A small-molecule ligand and the protein it binds are described below.
Small molecule (SMILES): CCN(CC)S(=O)(=O)c1cc(Nc2nccc(-c3ccnc(-c4ccc(NC(=O)NC)cc4)c3)n2)ccc1Cl

Sequence of chain 1.A:
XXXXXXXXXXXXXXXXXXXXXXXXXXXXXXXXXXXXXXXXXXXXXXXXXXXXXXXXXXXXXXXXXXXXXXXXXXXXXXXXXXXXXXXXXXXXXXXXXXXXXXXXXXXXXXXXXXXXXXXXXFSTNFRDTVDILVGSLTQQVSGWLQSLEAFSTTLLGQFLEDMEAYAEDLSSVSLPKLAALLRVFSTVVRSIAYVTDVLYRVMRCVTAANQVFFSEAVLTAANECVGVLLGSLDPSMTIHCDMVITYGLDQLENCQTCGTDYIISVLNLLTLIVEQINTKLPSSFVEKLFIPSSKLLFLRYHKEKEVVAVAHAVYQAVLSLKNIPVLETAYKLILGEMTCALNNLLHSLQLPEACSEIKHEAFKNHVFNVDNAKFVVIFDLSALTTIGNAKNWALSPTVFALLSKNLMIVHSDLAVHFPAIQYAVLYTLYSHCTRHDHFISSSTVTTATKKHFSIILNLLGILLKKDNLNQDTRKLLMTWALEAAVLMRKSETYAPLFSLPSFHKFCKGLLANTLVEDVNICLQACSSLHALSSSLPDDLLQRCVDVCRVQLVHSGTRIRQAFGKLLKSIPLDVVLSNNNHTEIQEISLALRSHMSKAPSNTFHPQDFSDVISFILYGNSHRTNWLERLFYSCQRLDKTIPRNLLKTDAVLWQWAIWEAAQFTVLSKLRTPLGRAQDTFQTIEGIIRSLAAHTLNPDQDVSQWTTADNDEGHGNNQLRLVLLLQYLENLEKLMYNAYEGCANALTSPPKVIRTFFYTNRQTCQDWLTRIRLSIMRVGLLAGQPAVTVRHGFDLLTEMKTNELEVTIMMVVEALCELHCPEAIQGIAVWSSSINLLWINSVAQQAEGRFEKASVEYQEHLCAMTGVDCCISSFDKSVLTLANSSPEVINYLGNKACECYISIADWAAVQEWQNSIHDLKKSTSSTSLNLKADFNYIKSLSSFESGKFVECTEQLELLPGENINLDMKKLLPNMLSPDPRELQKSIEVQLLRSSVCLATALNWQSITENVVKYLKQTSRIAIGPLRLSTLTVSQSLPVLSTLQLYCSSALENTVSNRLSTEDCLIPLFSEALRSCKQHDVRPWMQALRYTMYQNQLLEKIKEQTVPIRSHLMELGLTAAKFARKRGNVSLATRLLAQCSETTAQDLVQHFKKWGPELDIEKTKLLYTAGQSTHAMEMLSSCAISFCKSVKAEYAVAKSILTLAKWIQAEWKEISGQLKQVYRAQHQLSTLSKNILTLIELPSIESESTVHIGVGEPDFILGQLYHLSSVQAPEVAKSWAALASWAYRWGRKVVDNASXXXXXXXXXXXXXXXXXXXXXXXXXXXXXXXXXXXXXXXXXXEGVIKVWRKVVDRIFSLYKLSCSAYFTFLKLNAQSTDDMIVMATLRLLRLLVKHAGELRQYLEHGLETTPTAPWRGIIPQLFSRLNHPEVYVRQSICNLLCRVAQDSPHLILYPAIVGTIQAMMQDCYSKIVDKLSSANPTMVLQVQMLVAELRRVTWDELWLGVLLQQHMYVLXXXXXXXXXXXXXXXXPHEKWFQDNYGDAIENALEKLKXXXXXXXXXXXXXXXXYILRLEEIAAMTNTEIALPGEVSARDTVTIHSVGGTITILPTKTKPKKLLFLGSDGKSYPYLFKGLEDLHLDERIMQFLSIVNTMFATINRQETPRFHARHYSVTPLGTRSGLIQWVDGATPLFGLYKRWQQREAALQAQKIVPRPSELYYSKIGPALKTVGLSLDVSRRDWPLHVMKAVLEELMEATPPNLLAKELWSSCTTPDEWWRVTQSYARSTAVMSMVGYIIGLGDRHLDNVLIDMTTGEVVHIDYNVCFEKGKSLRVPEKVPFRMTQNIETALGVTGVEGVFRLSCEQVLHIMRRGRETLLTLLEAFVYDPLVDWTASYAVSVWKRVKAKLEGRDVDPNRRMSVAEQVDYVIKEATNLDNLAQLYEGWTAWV

Binding-site contacts:
Ligand atom N12 contacts residue VAL2204 of chain 1.A at 3.7 Å.
Ligand atom N35 contacts residue ILE2349 of chain 1.A at 3.6 Å.
Ligand atom C16 contacts residue GLN2202 of chain 1.A at 3.5 Å.
Ligand atom C31 contacts residue ASP2159 of chain 1.A at 3.3 Å.
Ligand atom C22 contacts residue ILE2349 of chain 1.A at 3.8 Å (hydrophobic).
Ligand atom C15 contacts residue VAL2204 of chain 1.A at 3.6 Å (hydrophobic).
Ligand atom N12 contacts residue ILE2349 of chain 1.A at 3.9 Å.
Ligand atom C38 contacts residue TRP2203 of chain 1.A at 3.8 Å (hydrophobic).
Ligand atom C24 contacts residue TYR2189 of chain 1.A at 3.5 Å (hydrophobic).
Ligand atom C25 contacts residue ASP2159 of chain 1.A at 3.3 Å.
Ligand atom O29 contacts residue ASN2352 of chain 1.A at 2.9 Å (h-bond).
Ligand atom C01 contacts residue ASP2335 of chain 1.A at 3.9 Å.
Ligand atom N14 contacts residue VAL2204 of chain 1.A at 3.2 Å (h-bond).
Ligand atom C15 contacts residue TRP2203 of chain 1.A at 3.7 Å (hydrophobic).
Ligand atom C10 contacts residue TRP2203 of chain 1.A at 3.8 Å (hydrophobic).
Ligand atom C37 contacts residue TRP2203 of chain 1.A at 3.8 Å (hydrophobic).
Ligand atom C28 contacts residue ASN2352 of chain 1.A at 3.5 Å.
Ligand atom N30 contacts residue ASN2352 of chain 1.A at 3.3 Å (h-bond).
Ligand atom C15 contacts residue GLN2202 of chain 1.A at 3.0 Å.
Ligand atom C32 contacts residue LYS2151 of chain 1.A at 3.6 Å.
Ligand atom C26 contacts residue ASP2159 of chain 1.A at 3.5 Å.
Ligand atom C25 contacts residue TYR2189 of chain 1.A at 3.9 Å (hydrophobic).
Ligand atom C31 contacts residue ASP2155 of chain 1.A at 3.4 Å.
Ligand atom C24 contacts residue ILE2349 of chain 1.A at 3.6 Å (hydrophobic).
Ligand atom C34 contacts residue ILE2349 of chain 1.A at 3.5 Å (hydrophobic).
Ligand atom O07 contacts residue TRP2203 of chain 1.A at 3.8 Å.
Ligand atom C33 contacts residue LYS2151 of chain 1.A at 3.5 Å.
Ligand atom N12 contacts residue LEU2338 of chain 1.A at 3.3 Å.
Ligand atom C28 contacts residue ASP2159 of chain 1.A at 3.8 Å.
Ligand atom O29 contacts residue ASP2350 of chain 1.A at 2.9 Å (salt-bridge).
Ligand atom C18 contacts residue ILE2349 of chain 1.A at 3.4 Å (hydrophobic).
Ligand atom C19 contacts residue ILE2349 of chain 1.A at 3.7 Å (hydrophobic).
Ligand atom C11 contacts residue LEU2338 of chain 1.A at 3.8 Å (hydrophobic).
Ligand atom C28 contacts residue ASP2350 of chain 1.A at 3.7 Å.
Ligand atom C09 contacts residue TRP2203 of chain 1.A at 3.6 Å (hydrophobic).
Ligand atom N27 contacts residue ASP2159 of chain 1.A at 2.9 Å (salt-bridge).
Ligand atom C36 contacts residue VAL2204 of chain 1.A at 3.5 Å (hydrophobic).
Ligand atom C31 contacts residue LEU2156 of chain 1.A at 3.7 Å (hydrophobic).
Ligand atom N27 contacts residue LEU2156 of chain 1.A at 3.7 Å.
Ligand atom C02 contacts residue ASP2335 of chain 1.A at 3.8 Å.